Binding-site contacts:
Ligand atom C20 contacts residue GLY228 of chain 3.A at 3.5 Å.
Ligand atom C7 contacts residue ASP38 of chain 3.A at 3.3 Å.
Ligand atom C24 contacts residue GLY228 of chain 3.A at 3.5 Å.
Ligand atom C5 contacts residue TYR83 of chain 3.A at 3.6 Å (hydrophobic).
Ligand atom C9 contacts residue GLY228 of chain 3.A at 3.3 Å.
Ligand atom O25 contacts residue SER230 of chain 3.A at 3.3 Å (h-bond).
Ligand atom N8 contacts residue ASP226 of chain 3.A at 2.7 Å (salt-bridge).
Ligand atom C4 contacts residue GLY228 of chain 3.A at 3.8 Å.
Ligand atom N3 contacts residue THR85 of chain 3.A at 3.8 Å.
Ligand atom C21 contacts residue GLY228 of chain 3.A at 3.0 Å.
Ligand atom C22 contacts residue VAL36 of chain 3.A at 3.4 Å (hydrophobic).
Ligand atom C23 contacts residue THR227 of chain 3.A at 3.2 Å.
Ligand atom C7 contacts residue ASP226 of chain 3.A at 3.4 Å.
Ligand atom C20 contacts residue THR18 of chain 3.A at 3.3 Å.
Ligand atom C10 contacts residue THR85 of chain 3.A at 3.7 Å.
Ligand atom C24 contacts residue ALA229 of chain 3.A at 3.5 Å (hydrophobic).
Ligand atom C21 contacts residue THR18 of chain 3.A at 3.2 Å.
Ligand atom N19 contacts residue GLY228 of chain 3.A at 2.8 Å (h-bond).
Ligand atom C20 contacts residue SER230 of chain 3.A at 3.6 Å.
Ligand atom C6 contacts residue TYR83 of chain 3.A at 3.7 Å (hydrophobic).
Ligand atom N3 contacts residue GLY228 of chain 3.A at 3.7 Å.
Ligand atom C24 contacts residue THR227 of chain 3.A at 3.1 Å.
Ligand atom C10 contacts residue GLY228 of chain 3.A at 3.5 Å.
Ligand atom C1 contacts residue VAL127 of chain 3.A at 3.8 Å (hydrophobic).
Ligand atom C23 contacts residue VAL36 of chain 3.A at 3.6 Å (hydrophobic).
Ligand atom C23 contacts residue TYR20 of chain 3.A at 3.5 Å (hydrophobic).
Ligand atom C22 contacts residue TYR20 of chain 3.A at 3.7 Å (hydrophobic).
Ligand atom N17 contacts residue PHE124 of chain 3.A at 3.5 Å.
Ligand atom C13 contacts residue THR85 of chain 3.A at 3.4 Å.
Ligand atom N8 contacts residue ASP38 of chain 3.A at 2.8 Å (salt-bridge).
Ligand atom O25 contacts residue THR18 of chain 3.A at 3.1 Å (h-bond).
Ligand atom C16 contacts residue GLN19 of chain 3.A at 3.9 Å.
Ligand atom C23 contacts residue GLY228 of chain 3.A at 3.8 Å.
Ligand atom C21 contacts residue GLN19 of chain 3.A at 3.9 Å.
Ligand atom C7 contacts residue GLY40 of chain 3.A at 3.7 Å.
Ligand atom O25 contacts residue ALA229 of chain 3.A at 3.2 Å.
Ligand atom O25 contacts residue GLY228 of chain 3.A at 3.1 Å (h-bond).
Ligand atom C9 contacts residue ASP38 of chain 3.A at 3.2 Å.
Ligand atom C22 contacts residue GLY228 of chain 3.A at 3.5 Å.
Ligand atom O11 contacts residue GLY228 of chain 3.A at 3.4 Å (h-bond).

The small molecule below binds the protein below.
Small molecule (SMILES): CCN(C(=O)c1cnc(C)nc1NCc1ccco1)[C@H]1CCCNC1

Sequence of chain 3.A:
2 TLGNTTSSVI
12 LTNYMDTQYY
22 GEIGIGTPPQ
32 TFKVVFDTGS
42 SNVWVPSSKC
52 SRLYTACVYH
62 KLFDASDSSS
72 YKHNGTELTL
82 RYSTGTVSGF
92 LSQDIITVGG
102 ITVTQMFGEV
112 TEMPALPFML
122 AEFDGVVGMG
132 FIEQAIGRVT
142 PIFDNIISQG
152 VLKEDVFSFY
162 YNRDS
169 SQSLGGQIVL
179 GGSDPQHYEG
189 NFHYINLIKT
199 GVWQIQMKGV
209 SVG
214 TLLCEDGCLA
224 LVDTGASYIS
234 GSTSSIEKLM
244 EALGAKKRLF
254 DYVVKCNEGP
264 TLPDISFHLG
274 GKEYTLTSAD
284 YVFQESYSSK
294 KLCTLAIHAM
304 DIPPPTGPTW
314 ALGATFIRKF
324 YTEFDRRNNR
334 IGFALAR